Binding-site contacts:
Ligand atom O7 contacts residue ASN379 of chain 1.G at 3.4 Å (h-bond).
Ligand atom C8 contacts residue THR366 of chain 1.G at 3.9 Å.
Ligand atom C5 contacts residue ASN379 of chain 1.G at 3.6 Å.
Ligand atom C4 contacts residue ASN379 of chain 1.G at 4.2 Å.
Ligand atom C1 contacts residue ASN379 of chain 1.G at 1.5 Å.
Ligand atom N2 contacts residue ASN379 of chain 1.G at 2.9 Å (h-bond).
Ligand atom C3 contacts residue ASN379 of chain 1.G at 3.7 Å.
Ligand atom C7 contacts residue ASN379 of chain 1.G at 3.3 Å.
Ligand atom C5 contacts residue SER381 of chain 1.G at 3.5 Å.
Ligand atom C1 contacts residue SER381 of chain 1.G at 3.4 Å.
Ligand atom C8 contacts residue ASN379 of chain 1.G at 4.4 Å.
Ligand atom C8 contacts residue THR365 of chain 1.G at 3.7 Å.
Ligand atom C6 contacts residue SER381 of chain 1.G at 4.2 Å.
Ligand atom C2 contacts residue ASN379 of chain 1.G at 2.4 Å.
Ligand atom O5 contacts residue SER381 of chain 1.G at 3.4 Å (h-bond).
Ligand atom O5 contacts residue ASN379 of chain 1.G at 2.4 Å (h-bond).
Ligand atom C8 contacts residue GLY360 of chain 1.G at 4.3 Å.

Sequence of chain 1.G:
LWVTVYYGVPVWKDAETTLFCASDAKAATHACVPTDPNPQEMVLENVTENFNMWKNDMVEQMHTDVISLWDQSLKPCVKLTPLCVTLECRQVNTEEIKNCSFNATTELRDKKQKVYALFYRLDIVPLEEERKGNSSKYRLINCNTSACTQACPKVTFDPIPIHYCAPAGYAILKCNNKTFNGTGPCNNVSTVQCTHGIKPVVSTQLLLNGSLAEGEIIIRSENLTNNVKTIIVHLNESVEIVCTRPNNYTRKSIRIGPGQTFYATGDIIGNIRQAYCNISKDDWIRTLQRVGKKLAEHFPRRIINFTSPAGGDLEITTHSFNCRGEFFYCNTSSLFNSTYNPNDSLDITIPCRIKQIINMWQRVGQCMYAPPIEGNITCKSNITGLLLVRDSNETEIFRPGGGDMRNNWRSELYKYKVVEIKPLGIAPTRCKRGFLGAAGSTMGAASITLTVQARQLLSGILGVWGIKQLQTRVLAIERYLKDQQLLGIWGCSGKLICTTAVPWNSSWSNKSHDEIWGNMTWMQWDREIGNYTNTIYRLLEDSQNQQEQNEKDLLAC

A protein and the small-molecule ligand that binds it are described below.
Small molecule (SMILES): CC(=O)N[C@H]1[C@H](O[C@H]2[C@H](O)[C@@H](NC(C)=O)CO[C@@H]2CO)O[C@H](CO)[C@@H](O)[C@@H]1O